Binding-site contacts:
Ligand atom N2 contacts residue ASN444 of chain 1.B at 2.9 Å (h-bond).
Ligand atom C2 contacts residue ASN444 of chain 1.B at 2.5 Å.
Ligand atom O7 contacts residue ASN444 of chain 1.B at 4.4 Å.
Ligand atom C1 contacts residue ASN444 of chain 1.B at 1.4 Å.
Ligand atom C4 contacts residue ASN444 of chain 1.B at 4.3 Å.
Ligand atom O5 contacts residue ASN444 of chain 1.B at 2.4 Å (h-bond).
Ligand atom O7 contacts residue ASN443 of chain 1.B at 4.0 Å.
Ligand atom C5 contacts residue ASN444 of chain 1.B at 3.7 Å.
Ligand atom C3 contacts residue ASN444 of chain 1.B at 3.8 Å.
Ligand atom C7 contacts residue ASN444 of chain 1.B at 3.9 Å.

Sequence of chain 1.B:
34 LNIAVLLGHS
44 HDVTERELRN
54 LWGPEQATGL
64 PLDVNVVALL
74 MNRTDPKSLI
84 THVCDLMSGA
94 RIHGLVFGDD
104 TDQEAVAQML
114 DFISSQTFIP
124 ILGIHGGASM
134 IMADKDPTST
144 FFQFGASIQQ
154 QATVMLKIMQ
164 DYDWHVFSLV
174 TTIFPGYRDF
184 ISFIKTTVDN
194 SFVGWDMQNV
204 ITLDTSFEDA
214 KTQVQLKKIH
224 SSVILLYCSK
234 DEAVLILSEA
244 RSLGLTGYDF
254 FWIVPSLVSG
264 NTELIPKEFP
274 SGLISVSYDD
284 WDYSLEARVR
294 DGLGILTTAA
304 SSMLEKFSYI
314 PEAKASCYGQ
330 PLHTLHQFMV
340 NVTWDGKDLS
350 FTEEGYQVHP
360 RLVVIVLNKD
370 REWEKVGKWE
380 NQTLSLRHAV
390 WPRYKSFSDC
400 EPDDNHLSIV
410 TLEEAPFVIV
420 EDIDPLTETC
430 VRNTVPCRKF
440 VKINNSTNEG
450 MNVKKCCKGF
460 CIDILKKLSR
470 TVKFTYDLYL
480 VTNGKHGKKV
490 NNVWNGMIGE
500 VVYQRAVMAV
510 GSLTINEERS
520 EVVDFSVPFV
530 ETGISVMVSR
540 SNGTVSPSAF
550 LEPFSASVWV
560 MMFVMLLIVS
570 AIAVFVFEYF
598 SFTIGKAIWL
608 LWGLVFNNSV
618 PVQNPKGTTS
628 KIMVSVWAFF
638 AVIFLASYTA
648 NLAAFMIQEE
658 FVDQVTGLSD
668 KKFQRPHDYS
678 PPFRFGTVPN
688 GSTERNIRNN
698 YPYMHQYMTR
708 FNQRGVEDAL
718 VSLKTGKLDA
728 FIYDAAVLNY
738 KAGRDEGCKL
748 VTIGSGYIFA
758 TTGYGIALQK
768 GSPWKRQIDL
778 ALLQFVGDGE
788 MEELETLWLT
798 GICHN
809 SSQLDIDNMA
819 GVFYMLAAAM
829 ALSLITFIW

A protein and the small-molecule ligand that binds it are described below.
Small molecule (SMILES): CC(=O)N[C@@H]1[C@@H](O)[C@H](O)[C@@H](CO)O[C@H]1O